Sequence of chain 1.B:
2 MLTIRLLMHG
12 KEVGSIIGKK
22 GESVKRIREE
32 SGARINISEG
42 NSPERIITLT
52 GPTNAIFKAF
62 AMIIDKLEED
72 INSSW

The protein below binds the small molecule below.
Small molecule (SMILES): Nc1ccn([C@H]2C[C@H](O[P](=O)(O)OC[C@H]3O[C@@H](n4ccc(N)nc4=O)C[C@@H]3O[P](=O)(O)OC[C@H]3O[C@@H](n4cnc5c(N)ncnc54)C[C@@H]3O)[C@@H](CO[P](=O)(O)O[C@H]3C[C@H](n4ccc(N)nc4=O)O[C@@H]3CO[P](=O)(O)O[C@H]3C[C@H](n4ccc(N)nc4=O)O[C@@H]3CO[P](=O)(O)O[C@H]3C[C@H](n4cnc5c(N)ncnc54)O[C@@H]3COP(=O)=O)O2)c(=O)n1

Binding-site contacts:
Ligand atom O2 contacts residue GLU40 of chain 1.B at 3.3 Å (salt-bridge).
Ligand atom O2 contacts residue GLY19 of chain 1.B at 3.4 Å.
Ligand atom C5 contacts residue GLY15 of chain 1.B at 3.6 Å.
Ligand atom O3' contacts residue LYS20 of chain 1.B at 3.6 Å.
Ligand atom O3' contacts residue GLY19 of chain 1.B at 3.6 Å (h-bond).
Ligand atom C2 contacts residue GLY15 of chain 1.B at 3.5 Å.
Ligand atom C2 contacts residue GLU40 of chain 1.B at 3.3 Å.
Ligand atom O4' contacts residue ASN42 of chain 1.B at 3.2 Å.
Ligand atom N4 contacts residue GLY11 of chain 1.B at 3.3 Å (h-bond).
Ligand atom C5' contacts residue GLY19 of chain 1.B at 3.6 Å.
Ligand atom O3' contacts residue LYS26 of chain 1.B at 3.4 Å.
Ligand atom OP1 contacts residue LYS21 of chain 1.B at 2.8 Å (salt-bridge).
Ligand atom O4' contacts residue ILE18 of chain 1.B at 3.2 Å.
Ligand atom C5 contacts residue SER16 of chain 1.B at 3.6 Å.
Ligand atom N3 contacts residue ARG46 of chain 1.B at 3.0 Å (salt-bridge).
Ligand atom C6 contacts residue GLY15 of chain 1.B at 3.5 Å.
Ligand atom N4 contacts residue ASP71 of chain 1.B at 3.5 Å (salt-bridge).
Ligand atom C2 contacts residue ARG46 of chain 1.B at 3.6 Å.
Ligand atom N1 contacts residue GLY41 of chain 1.B at 3.3 Å.
Ligand atom O2 contacts residue ILE18 of chain 1.B at 3.4 Å.
Ligand atom O2 contacts residue ARG46 of chain 1.B at 2.7 Å (salt-bridge).
Ligand atom C4' contacts residue ILE18 of chain 1.B at 3.7 Å (hydrophobic).
Ligand atom C4 contacts residue SER16 of chain 1.B at 3.5 Å.
Ligand atom C4 contacts residue GLU40 of chain 1.B at 3.5 Å.
Ligand atom N3 contacts residue GLU40 of chain 1.B at 2.5 Å (salt-bridge).
Ligand atom C6 contacts residue GLY41 of chain 1.B at 3.6 Å.
Ligand atom N6 contacts residue GLY41 of chain 1.B at 3.6 Å.
Ligand atom N4 contacts residue GLU40 of chain 1.B at 2.9 Å (salt-bridge).
Ligand atom C2 contacts residue ILE18 of chain 1.B at 3.5 Å (hydrophobic).
Ligand atom O2 contacts residue ARG29 of chain 1.B at 2.9 Å (salt-bridge).
Ligand atom C2' contacts residue GLY15 of chain 1.B at 3.5 Å.
Ligand atom N1 contacts residue GLY15 of chain 1.B at 3.3 Å (h-bond).
Ligand atom C2 contacts residue GLU40 of chain 1.B at 3.7 Å.
Ligand atom OP1 contacts residue LYS26 of chain 1.B at 3.1 Å (salt-bridge).
Ligand atom O4' contacts residue GLY22 of chain 1.B at 3.4 Å.
Ligand atom N4 contacts residue SER16 of chain 1.B at 3.4 Å.
Ligand atom N4 contacts residue GLY15 of chain 1.B at 3.5 Å (h-bond).
Ligand atom N4 contacts residue ILE38 of chain 1.B at 3.0 Å (h-bond).
Ligand atom C4' contacts residue LYS21 of chain 1.B at 3.7 Å.
Ligand atom O2 contacts residue LYS20 of chain 1.B at 3.4 Å (salt-bridge).